The small molecule below binds the protein below.
Small molecule (SMILES): CC(=O)N[C@@H]1[C@@H](O)[C@H](O)[C@@H](CO)O[C@H]1O

Sequence of chain 1.B:
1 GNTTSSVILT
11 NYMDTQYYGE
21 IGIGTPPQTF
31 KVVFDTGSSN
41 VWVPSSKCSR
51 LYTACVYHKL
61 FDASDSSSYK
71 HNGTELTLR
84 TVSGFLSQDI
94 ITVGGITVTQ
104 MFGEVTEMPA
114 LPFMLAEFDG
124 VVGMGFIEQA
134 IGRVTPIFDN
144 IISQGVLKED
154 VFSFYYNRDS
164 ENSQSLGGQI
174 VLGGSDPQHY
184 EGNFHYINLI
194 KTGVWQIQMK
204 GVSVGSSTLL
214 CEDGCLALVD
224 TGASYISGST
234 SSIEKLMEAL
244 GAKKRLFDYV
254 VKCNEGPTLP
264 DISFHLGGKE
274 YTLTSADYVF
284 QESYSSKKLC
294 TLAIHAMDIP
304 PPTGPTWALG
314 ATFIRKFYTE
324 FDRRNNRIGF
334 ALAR

Binding-site contacts:
Ligand atom O6 contacts residue MET104 of chain 1.B at 3.7 Å.
Ligand atom C3 contacts residue ASN72 of chain 1.B at 4.0 Å.
Ligand atom C8 contacts residue ASN72 of chain 1.B at 3.7 Å.
Ligand atom C6 contacts residue LEU89 of chain 1.B at 4.4 Å (hydrophobic).
Ligand atom C2 contacts residue ASN72 of chain 1.B at 2.8 Å.
Ligand atom N2 contacts residue ASN72 of chain 1.B at 3.1 Å (h-bond).
Ligand atom O7 contacts residue ASN72 of chain 1.B at 3.5 Å (h-bond).
Ligand atom C6 contacts residue MET104 of chain 1.B at 3.8 Å (hydrophobic).
Ligand atom C1 contacts residue ASN72 of chain 1.B at 1.4 Å.
Ligand atom N2 contacts residue THR74 of chain 1.B at 4.2 Å.
Ligand atom C7 contacts residue ASN72 of chain 1.B at 3.5 Å.
Ligand atom O5 contacts residue MET104 of chain 1.B at 4.0 Å.
Ligand atom C5 contacts residue ASN72 of chain 1.B at 3.6 Å.
Ligand atom O5 contacts residue ASN72 of chain 1.B at 2.4 Å (h-bond).
Ligand atom C4 contacts residue ASN72 of chain 1.B at 4.4 Å.